Binding-site contacts:
Ligand atom C4 contacts residue TYR193 of chain 1.B at 3.9 Å (hydrophobic).
Ligand atom C1 contacts residue ASP535 of chain 1.B at 3.1 Å.
Ligand atom O5 contacts residue SER191 of chain 1.B at 3.6 Å.
Ligand atom C1 contacts residue LEU713 of chain 1.B at 4.0 Å (hydrophobic).
Ligand atom C2 contacts residue ASP535 of chain 1.B at 3.2 Å.
Ligand atom O3 contacts residue TYR193 of chain 1.B at 3.7 Å.
Ligand atom O3 contacts residue GLY497 of chain 1.B at 3.6 Å.
Ligand atom O6 contacts residue SER191 of chain 1.B at 2.6 Å (h-bond).
Ligand atom O3 contacts residue PRO450 of chain 1.B at 3.8 Å.
Ligand atom O2 contacts residue GLN564 of chain 1.B at 2.9 Å (h-bond).
Ligand atom C3 contacts residue ASP670 of chain 1.B at 3.7 Å.
Ligand atom O3 contacts residue GLU449 of chain 1.B at 3.5 Å (salt-bridge).
Ligand atom O3 contacts residue ASP670 of chain 1.B at 2.7 Å (salt-bridge).
Ligand atom C6 contacts residue ASP498 of chain 1.B at 3.0 Å.
Ligand atom C5 contacts residue ASP498 of chain 1.B at 3.4 Å.
Ligand atom O1 contacts residue TRP496 of chain 1.B at 3.9 Å.
Ligand atom O6 contacts residue TRP496 of chain 1.B at 3.3 Å.
Ligand atom O6 contacts residue VAL714 of chain 1.B at 3.5 Å.
Ligand atom O3 contacts residue VAL495 of chain 1.B at 4.0 Å.
Ligand atom O3 contacts residue LEU713 of chain 1.B at 3.8 Å.
Ligand atom C1 contacts residue ASN536 of chain 1.B at 3.5 Å.
Ligand atom C6 contacts residue HIS235 of chain 1.B at 4.0 Å.
Ligand atom O1 contacts residue GLC1 of chain 1.M at 3.8 Å.
Ligand atom C2 contacts residue ASP670 of chain 1.B at 3.8 Å.
Ligand atom C6 contacts residue VAL714 of chain 1.B at 3.8 Å (hydrophobic).
Ligand atom O5 contacts residue ASP535 of chain 1.B at 3.1 Å (salt-bridge).
Ligand atom O2 contacts residue ASP670 of chain 1.B at 3.0 Å (salt-bridge).
Ligand atom O4 contacts residue TRP496 of chain 1.B at 3.9 Å.
Ligand atom O6 contacts residue SER189 of chain 1.B at 4.0 Å.
Ligand atom O5 contacts residue ASP498 of chain 1.B at 3.1 Å (salt-bridge).
Ligand atom C6 contacts residue TYR193 of chain 1.B at 3.2 Å (hydrophobic).
Ligand atom O2 contacts residue GLU449 of chain 1.B at 3.2 Å (salt-bridge).
Ligand atom O1 contacts residue ASN536 of chain 1.B at 3.2 Å (h-bond).
Ligand atom O2 contacts residue ASP535 of chain 1.B at 3.7 Å.
Ligand atom C6 contacts residue LYS444 of chain 1.B at 3.6 Å.
Ligand atom C6 contacts residue SER191 of chain 1.B at 3.1 Å.
Ligand atom O6 contacts residue ASP498 of chain 1.B at 2.8 Å (salt-bridge).
Ligand atom C3 contacts residue GLY497 of chain 1.B at 3.8 Å.
Ligand atom O5 contacts residue VAL714 of chain 1.B at 3.7 Å.
Ligand atom O6 contacts residue HIS235 of chain 1.B at 3.3 Å.

Sequence of chain 1.B:
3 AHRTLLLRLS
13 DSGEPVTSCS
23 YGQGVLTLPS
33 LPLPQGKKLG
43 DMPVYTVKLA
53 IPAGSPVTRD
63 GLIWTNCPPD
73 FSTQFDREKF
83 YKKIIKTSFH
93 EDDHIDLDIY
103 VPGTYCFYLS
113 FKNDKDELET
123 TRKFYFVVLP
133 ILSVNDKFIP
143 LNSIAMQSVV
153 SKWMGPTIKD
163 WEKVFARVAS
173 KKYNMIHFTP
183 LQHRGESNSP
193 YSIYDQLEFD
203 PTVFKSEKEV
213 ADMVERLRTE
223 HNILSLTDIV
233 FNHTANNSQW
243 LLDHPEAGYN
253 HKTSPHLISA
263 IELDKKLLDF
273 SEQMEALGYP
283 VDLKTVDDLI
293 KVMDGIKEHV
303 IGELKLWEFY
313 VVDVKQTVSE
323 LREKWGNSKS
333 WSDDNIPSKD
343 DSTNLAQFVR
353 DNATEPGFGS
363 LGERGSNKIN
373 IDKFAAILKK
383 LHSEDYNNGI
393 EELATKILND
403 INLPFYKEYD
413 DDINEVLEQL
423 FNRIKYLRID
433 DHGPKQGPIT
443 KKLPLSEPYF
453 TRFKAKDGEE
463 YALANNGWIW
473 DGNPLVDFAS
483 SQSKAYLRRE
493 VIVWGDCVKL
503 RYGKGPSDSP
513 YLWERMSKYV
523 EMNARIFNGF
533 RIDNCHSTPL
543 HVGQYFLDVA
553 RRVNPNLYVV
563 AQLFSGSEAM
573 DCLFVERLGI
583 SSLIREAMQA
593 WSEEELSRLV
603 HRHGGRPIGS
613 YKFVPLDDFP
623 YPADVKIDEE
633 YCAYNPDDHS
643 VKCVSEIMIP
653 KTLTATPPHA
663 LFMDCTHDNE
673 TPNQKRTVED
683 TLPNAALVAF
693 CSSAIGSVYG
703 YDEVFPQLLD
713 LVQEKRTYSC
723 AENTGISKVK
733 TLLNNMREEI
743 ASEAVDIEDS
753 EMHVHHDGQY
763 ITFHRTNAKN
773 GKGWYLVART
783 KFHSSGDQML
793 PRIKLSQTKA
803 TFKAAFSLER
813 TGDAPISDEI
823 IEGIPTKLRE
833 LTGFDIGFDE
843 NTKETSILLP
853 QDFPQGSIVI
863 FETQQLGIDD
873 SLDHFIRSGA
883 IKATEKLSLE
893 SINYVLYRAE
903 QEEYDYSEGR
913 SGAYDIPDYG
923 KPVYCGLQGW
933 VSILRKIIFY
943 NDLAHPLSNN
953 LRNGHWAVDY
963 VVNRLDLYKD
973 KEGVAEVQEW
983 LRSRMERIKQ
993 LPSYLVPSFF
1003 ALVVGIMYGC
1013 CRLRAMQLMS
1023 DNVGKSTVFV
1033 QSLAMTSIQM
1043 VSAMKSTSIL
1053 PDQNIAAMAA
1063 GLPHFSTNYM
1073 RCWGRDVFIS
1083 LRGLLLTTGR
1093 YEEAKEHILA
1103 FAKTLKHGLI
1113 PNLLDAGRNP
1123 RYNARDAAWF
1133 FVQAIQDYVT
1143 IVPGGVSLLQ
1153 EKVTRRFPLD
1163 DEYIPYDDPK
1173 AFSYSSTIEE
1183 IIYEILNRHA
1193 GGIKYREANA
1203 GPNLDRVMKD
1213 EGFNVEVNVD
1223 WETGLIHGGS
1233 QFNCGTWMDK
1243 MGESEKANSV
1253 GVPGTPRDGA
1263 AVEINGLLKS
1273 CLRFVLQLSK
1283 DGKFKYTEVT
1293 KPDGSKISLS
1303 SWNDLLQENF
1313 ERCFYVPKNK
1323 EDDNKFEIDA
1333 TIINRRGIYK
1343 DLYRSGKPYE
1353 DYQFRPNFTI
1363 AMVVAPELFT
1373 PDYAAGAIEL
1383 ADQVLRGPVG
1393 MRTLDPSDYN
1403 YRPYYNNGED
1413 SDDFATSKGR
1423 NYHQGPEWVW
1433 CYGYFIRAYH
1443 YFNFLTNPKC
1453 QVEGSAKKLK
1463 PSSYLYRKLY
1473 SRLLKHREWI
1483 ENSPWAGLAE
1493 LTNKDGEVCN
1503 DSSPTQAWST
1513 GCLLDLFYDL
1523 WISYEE

A protein and the small-molecule ligand that binds it are described below.
Small molecule (SMILES): OC[C@H]1O[C@H](O[C@H]2[C@H](O)[C@@H](O)[C@@H](O[C@H]3[C@H](O)[C@@H](O)[C@@H](O[C@H]4[C@H](O)[C@@H](O)[C@@H](O)O[C@@H]4CO)O[C@@H]3CO)O[C@@H]2CO)[C@H](O)[C@@H](O)[C@@H]1O